Sequence of chain 1.A:
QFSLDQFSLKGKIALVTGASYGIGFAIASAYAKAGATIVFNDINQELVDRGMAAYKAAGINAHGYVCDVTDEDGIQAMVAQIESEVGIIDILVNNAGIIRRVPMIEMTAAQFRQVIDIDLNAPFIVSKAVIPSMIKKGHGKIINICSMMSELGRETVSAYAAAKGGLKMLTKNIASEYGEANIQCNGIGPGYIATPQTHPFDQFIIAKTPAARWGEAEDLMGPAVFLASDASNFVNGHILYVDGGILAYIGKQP

Binding-site contacts:
Ligand atom C6 contacts residue TYR183 of chain 1.A at 3.4 Å (hydrophobic).
Ligand atom C3 contacts residue ILE122 of chain 1.A at 4.3 Å (hydrophobic).
Ligand atom C2 contacts residue ARG124 of chain 1.A at 4.3 Å.
Ligand atom C1 contacts residue ARG177 of chain 1.A at 3.3 Å.
Ligand atom C6 contacts residue SER170 of chain 1.A at 2.9 Å.
Ligand atom C5 contacts residue TYR183 of chain 1.A at 4.2 Å (hydrophobic).
Ligand atom C4 contacts residue MET172 of chain 1.A at 3.1 Å (hydrophobic).
Ligand atom O5 contacts residue ILE122 of chain 1.A at 3.5 Å.
Ligand atom C1 contacts residue ILE122 of chain 1.A at 4.2 Å (hydrophobic).
Ligand atom C1 contacts residue ARG124 of chain 1.A at 3.2 Å.
Ligand atom O1B contacts residue VAL180 of chain 1.A at 3.3 Å.
Ligand atom C6 contacts residue MET172 of chain 1.A at 3.3 Å (hydrophobic).
Ligand atom C2 contacts residue VAL180 of chain 1.A at 4.2 Å (hydrophobic).
Ligand atom C5 contacts residue MET172 of chain 1.A at 3.9 Å (hydrophobic).
Ligand atom O1A contacts residue ARG124 of chain 1.A at 2.6 Å (salt-bridge).
Ligand atom C1 contacts residue VAL180 of chain 1.A at 4.0 Å (hydrophobic).
Ligand atom C6 contacts residue NAP1 of chain 1.C at 3.3 Å.
Ligand atom O1B contacts residue ARG124 of chain 1.A at 3.3 Å (salt-bridge).
Ligand atom O5 contacts residue TYR183 of chain 1.A at 3.6 Å.
Ligand atom C3 contacts residue ARG124 of chain 1.A at 4.2 Å.
Ligand atom O6 contacts residue SER170 of chain 1.A at 2.6 Å (h-bond).
Ligand atom O4 contacts residue TYR215 of chain 1.A at 4.1 Å.
Ligand atom O1A contacts residue ARG177 of chain 1.A at 4.0 Å.
Ligand atom O4 contacts residue MET172 of chain 1.A at 3.3 Å.
Ligand atom O4 contacts residue CA1 of chain 1.B at 3.9 Å.
Ligand atom C2 contacts residue ARG177 of chain 1.A at 4.2 Å.
Ligand atom O5 contacts residue NAP1 of chain 1.C at 4.2 Å.
Ligand atom O2 contacts residue ARG177 of chain 1.A at 3.2 Å (salt-bridge).
Ligand atom O6 contacts residue CA1 of chain 1.B at 3.4 Å.
Ligand atom C5 contacts residue NAP1 of chain 1.C at 3.7 Å.
Ligand atom C3 contacts residue MET172 of chain 1.A at 4.2 Å (hydrophobic).
Ligand atom O1B contacts residue ARG177 of chain 1.A at 2.2 Å (salt-bridge).
Ligand atom O6 contacts residue MET172 of chain 1.A at 4.1 Å.
Ligand atom O2 contacts residue MET172 of chain 1.A at 3.4 Å.
Ligand atom C5 contacts residue CA1 of chain 1.B at 4.0 Å.
Ligand atom C2 contacts residue MET172 of chain 1.A at 4.0 Å (hydrophobic).
Ligand atom C6 contacts residue CA1 of chain 1.B at 2.9 Å.
Ligand atom C2 contacts residue ILE122 of chain 1.A at 3.9 Å (hydrophobic).
Ligand atom O6 contacts residue TYR183 of chain 1.A at 2.4 Å (h-bond).
Ligand atom O6 contacts residue NAP1 of chain 1.C at 2.8 Å.

The protein below binds the small molecule below.
Small molecule (SMILES): O=C(O)[C@H](O)[C@@H](O)[C@H](O)[C@H](O)CO